Sequence of chain 1.C:
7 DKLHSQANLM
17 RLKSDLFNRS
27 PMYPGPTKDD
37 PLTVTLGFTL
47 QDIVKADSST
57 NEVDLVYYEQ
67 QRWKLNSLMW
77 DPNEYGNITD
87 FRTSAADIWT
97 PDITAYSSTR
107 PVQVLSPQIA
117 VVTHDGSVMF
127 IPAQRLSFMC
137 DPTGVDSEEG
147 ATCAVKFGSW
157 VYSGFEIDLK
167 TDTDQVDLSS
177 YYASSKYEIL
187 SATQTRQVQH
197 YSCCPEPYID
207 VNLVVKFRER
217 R

Binding-site contacts:
Ligand atom CAL contacts residue TYR102 of chain 1.D at 4.3 Å (hydrophobic).
Ligand atom CAT contacts residue TRP156 of chain 1.D at 3.4 Å (hydrophobic).
Ligand atom CAV contacts residue ILE127 of chain 1.C at 3.7 Å (hydrophobic).
Ligand atom CAW contacts residue TRP156 of chain 1.D at 4.0 Å (hydrophobic).
Ligand atom CAI contacts residue TRP156 of chain 1.D at 3.5 Å (hydrophobic).
Ligand atom NAH contacts residue ILE127 of chain 1.C at 4.2 Å.
Ligand atom CAL contacts residue TRP156 of chain 1.D at 4.0 Å (hydrophobic).
Ligand atom CL6 contacts residue TYR64 of chain 1.C at 3.8 Å.
Ligand atom CAO contacts residue TYR102 of chain 1.D at 4.2 Å (hydrophobic).
Ligand atom CAT contacts residue VAL157 of chain 1.D at 4.1 Å (hydrophobic).
Ligand atom CAK contacts residue TRP156 of chain 1.D at 3.4 Å (hydrophobic).
Ligand atom CAS contacts residue ILE127 of chain 1.C at 3.8 Å (hydrophobic).
Ligand atom CAR contacts residue ILE127 of chain 1.C at 3.8 Å (hydrophobic).
Ligand atom CAR contacts residue MET125 of chain 1.C at 4.3 Å (hydrophobic).
Ligand atom CAN contacts residue TRP156 of chain 1.D at 3.2 Å (hydrophobic).
Ligand atom CAS contacts residue TRP156 of chain 1.D at 3.6 Å (hydrophobic).
Ligand atom CAQ contacts residue TYR102 of chain 1.D at 3.5 Å (hydrophobic).
Ligand atom NAU contacts residue MET125 of chain 1.C at 3.9 Å.
Ligand atom CL6 contacts residue THR45 of chain 1.C at 3.6 Å.
Ligand atom CAV contacts residue MET125 of chain 1.C at 3.8 Å (hydrophobic).
Ligand atom C5 contacts residue ILE127 of chain 1.C at 3.7 Å (hydrophobic).
Ligand atom C6 contacts residue ILE127 of chain 1.C at 3.8 Å (hydrophobic).
Ligand atom CAV contacts residue VAL117 of chain 1.C at 4.0 Å (hydrophobic).
Ligand atom NAA contacts residue GLN66 of chain 1.C at 4.0 Å.
Ligand atom NAA contacts residue ILE127 of chain 1.C at 4.0 Å.
Ligand atom N3 contacts residue ILE127 of chain 1.C at 3.4 Å.
Ligand atom CAT contacts residue ILE127 of chain 1.C at 3.9 Å (hydrophobic).
Ligand atom CAW contacts residue VAL157 of chain 1.D at 3.8 Å (hydrophobic).
Ligand atom CAW contacts residue ILE127 of chain 1.C at 3.6 Å (hydrophobic).
Ligand atom C4 contacts residue ILE127 of chain 1.C at 3.5 Å (hydrophobic).
Ligand atom C2 contacts residue ILE127 of chain 1.C at 3.4 Å (hydrophobic).
Ligand atom CAO contacts residue TRP156 of chain 1.D at 3.7 Å (hydrophobic).
Ligand atom CAJ contacts residue TRP156 of chain 1.D at 3.8 Å (hydrophobic).
Ligand atom NAH contacts residue TRP156 of chain 1.D at 3.9 Å.
Ligand atom N1 contacts residue ILE127 of chain 1.C at 3.7 Å.
Ligand atom NAP contacts residue TYR102 of chain 1.D at 3.5 Å (h-bond).
Ligand atom NAU contacts residue ILE127 of chain 1.C at 3.9 Å.
Ligand atom CAK contacts residue TYR64 of chain 1.C at 4.3 Å (hydrophobic).
Ligand atom NAA contacts residue MET125 of chain 1.C at 4.1 Å.
Ligand atom NAU contacts residue VAL117 of chain 1.C at 3.8 Å.

Sequence of chain 1.D:
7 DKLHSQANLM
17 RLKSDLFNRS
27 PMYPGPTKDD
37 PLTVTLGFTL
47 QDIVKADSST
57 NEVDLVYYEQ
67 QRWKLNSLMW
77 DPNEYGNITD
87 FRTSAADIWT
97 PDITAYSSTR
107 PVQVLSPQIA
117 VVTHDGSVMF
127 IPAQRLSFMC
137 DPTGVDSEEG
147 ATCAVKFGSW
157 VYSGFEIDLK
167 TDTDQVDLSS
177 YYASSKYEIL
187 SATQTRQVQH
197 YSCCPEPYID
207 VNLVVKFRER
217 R

This protein binds this small molecule.
Small molecule (SMILES): Nc1nc(Cl)cc(N(Cc2cccnc2)Cc2cccnc2)n1